Sequence of chain 1.B:
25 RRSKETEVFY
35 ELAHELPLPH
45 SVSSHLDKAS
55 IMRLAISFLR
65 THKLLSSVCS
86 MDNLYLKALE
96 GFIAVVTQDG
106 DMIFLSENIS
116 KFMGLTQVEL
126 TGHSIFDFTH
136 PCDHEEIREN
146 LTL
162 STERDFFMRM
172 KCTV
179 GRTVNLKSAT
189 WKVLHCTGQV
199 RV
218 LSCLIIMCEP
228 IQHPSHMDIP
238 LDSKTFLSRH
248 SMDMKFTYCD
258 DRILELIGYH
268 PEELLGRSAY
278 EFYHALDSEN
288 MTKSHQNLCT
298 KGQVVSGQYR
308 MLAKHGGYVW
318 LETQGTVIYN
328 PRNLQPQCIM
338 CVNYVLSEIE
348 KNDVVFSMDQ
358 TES

Sequence of chain 1.A:
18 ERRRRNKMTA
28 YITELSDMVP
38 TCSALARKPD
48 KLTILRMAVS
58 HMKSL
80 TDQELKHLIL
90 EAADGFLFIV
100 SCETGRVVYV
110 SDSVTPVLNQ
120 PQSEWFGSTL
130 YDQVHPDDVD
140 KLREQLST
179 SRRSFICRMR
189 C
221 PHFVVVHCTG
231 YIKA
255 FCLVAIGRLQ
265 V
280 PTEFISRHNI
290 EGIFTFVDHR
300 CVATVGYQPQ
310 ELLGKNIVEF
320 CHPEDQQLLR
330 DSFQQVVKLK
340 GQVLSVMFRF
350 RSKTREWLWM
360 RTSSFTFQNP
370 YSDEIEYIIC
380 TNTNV

Binding-site contacts:
Ligand atom C12 contacts residue GLN305 of chain 1.B at 4.0 Å.
Ligand atom C5 contacts residue GLU347 of chain 1.B at 4.4 Å.
Ligand atom C8 contacts residue GLN305 of chain 1.B at 3.1 Å.
Ligand atom C9 contacts residue TRP317 of chain 1.B at 4.4 Å (hydrophobic).
Ligand atom C8 contacts residue TRP317 of chain 1.B at 4.2 Å (hydrophobic).
Ligand atom C7 contacts residue GLN305 of chain 1.B at 3.9 Å.
Ligand atom C5 contacts residue ARG186 of chain 1.A at 4.1 Å.
Ligand atom C14 contacts residue GLU347 of chain 1.B at 4.5 Å.
Ligand atom C9 contacts residue GLN305 of chain 1.B at 4.0 Å.
Ligand atom N10 contacts residue GLU347 of chain 1.B at 3.9 Å.
Ligand atom C6 contacts residue VAL225 of chain 1.A at 4.4 Å (hydrophobic).
Ligand atom N16 contacts residue ARG186 of chain 1.A at 3.1 Å.
Ligand atom C7 contacts residue VAL225 of chain 1.A at 3.5 Å (hydrophobic).
Ligand atom N10 contacts residue TRP317 of chain 1.B at 4.3 Å.
Ligand atom C6 contacts residue LEU343 of chain 1.B at 4.4 Å (hydrophobic).
Ligand atom C8 contacts residue VAL225 of chain 1.A at 3.8 Å (hydrophobic).
Ligand atom N16 contacts residue LEU343 of chain 1.B at 3.0 Å (h-bond).
Ligand atom N16 contacts residue TRP317 of chain 1.B at 4.2 Å.
Ligand atom C6 contacts residue ARG186 of chain 1.A at 3.8 Å.
Ligand atom C6 contacts residue TRP317 of chain 1.B at 4.1 Å (hydrophobic).
Ligand atom C14 contacts residue TRP317 of chain 1.B at 4.1 Å (hydrophobic).
Ligand atom N16 contacts residue SER344 of chain 1.B at 3.6 Å.
Ligand atom C5 contacts residue TRP317 of chain 1.B at 4.0 Å (hydrophobic).
Ligand atom C12 contacts residue TRP317 of chain 1.B at 4.2 Å (hydrophobic).
Ligand atom C7 contacts residue TRP317 of chain 1.B at 4.1 Å (hydrophobic).

A small-molecule ligand and the protein it binds are described below.
Small molecule (SMILES): Nc1ccc2cc3ccc(N)cc3nc2c1